Sequence of chain 1.A:
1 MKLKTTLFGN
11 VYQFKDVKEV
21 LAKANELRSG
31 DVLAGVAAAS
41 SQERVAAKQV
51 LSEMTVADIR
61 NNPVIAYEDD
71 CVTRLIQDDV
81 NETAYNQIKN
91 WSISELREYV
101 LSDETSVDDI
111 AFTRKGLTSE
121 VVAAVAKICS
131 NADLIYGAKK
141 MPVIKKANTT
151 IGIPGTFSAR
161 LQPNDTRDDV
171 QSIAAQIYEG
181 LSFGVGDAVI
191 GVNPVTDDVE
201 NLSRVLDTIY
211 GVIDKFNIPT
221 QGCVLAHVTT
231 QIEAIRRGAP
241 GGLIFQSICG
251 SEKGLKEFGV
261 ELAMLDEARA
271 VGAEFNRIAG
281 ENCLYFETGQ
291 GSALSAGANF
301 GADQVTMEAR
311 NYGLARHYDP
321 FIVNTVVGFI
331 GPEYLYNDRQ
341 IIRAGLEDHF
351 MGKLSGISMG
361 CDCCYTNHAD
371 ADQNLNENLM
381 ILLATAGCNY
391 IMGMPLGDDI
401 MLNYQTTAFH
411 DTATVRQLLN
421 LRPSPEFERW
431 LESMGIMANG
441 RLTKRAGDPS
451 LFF

A protein and the small-molecule ligand that binds it are described below.
Small molecule (SMILES): C[C@H](N)CO

Binding-site contacts:
Ligand atom N contacts residue GLN162 of chain 1.A at 2.8 Å (h-bond).
Ligand atom C3 contacts residue VAL326 of chain 1.A at 3.5 Å (hydrophobic).
Ligand atom CA contacts residue ARG160 of chain 1.A at 4.0 Å.
Ligand atom N contacts residue TYR404 of chain 1.A at 3.6 Å (h-bond).
Ligand atom C contacts residue GLU287 of chain 1.A at 3.5 Å.
Ligand atom O contacts residue ASN193 of chain 1.A at 3.0 Å (h-bond).
Ligand atom C3 contacts residue GLN162 of chain 1.A at 4.3 Å.
Ligand atom C contacts residue LEU402 of chain 1.A at 3.9 Å (hydrophobic).
Ligand atom C3 contacts residue GLU287 of chain 1.A at 4.5 Å.
Ligand atom C contacts residue GLN162 of chain 1.A at 3.6 Å.
Ligand atom N contacts residue ASP362 of chain 1.A at 2.9 Å (salt-bridge).
Ligand atom CA contacts residue GLU287 of chain 1.A at 3.2 Å.
Ligand atom CA contacts residue VAL326 of chain 1.A at 4.1 Å (hydrophobic).
Ligand atom C3 contacts residue TYR404 of chain 1.A at 3.0 Å (hydrophobic).
Ligand atom N contacts residue GLU287 of chain 1.A at 3.0 Å (salt-bridge).
Ligand atom C contacts residue ARG160 of chain 1.A at 3.5 Å.
Ligand atom N contacts residue VAL326 of chain 1.A at 4.4 Å.
Ligand atom C3 contacts residue LEU402 of chain 1.A at 4.0 Å (hydrophobic).
Ligand atom CA contacts residue GLN162 of chain 1.A at 3.7 Å.
Ligand atom C3 contacts residue ASP362 of chain 1.A at 3.3 Å.
Ligand atom O contacts residue ARG160 of chain 1.A at 2.7 Å (salt-bridge).
Ligand atom CA contacts residue TYR404 of chain 1.A at 3.9 Å (hydrophobic).
Ligand atom N contacts residue MET392 of chain 1.A at 3.5 Å (h-bond).
Ligand atom C3 contacts residue PHE329 of chain 1.A at 3.3 Å (hydrophobic).
Ligand atom O contacts residue LEU225 of chain 1.A at 3.1 Å.
Ligand atom C contacts residue ASN193 of chain 1.A at 3.2 Å.
Ligand atom O contacts residue GLU287 of chain 1.A at 2.7 Å (salt-bridge).
Ligand atom N contacts residue ARG160 of chain 1.A at 3.5 Å (salt-bridge).
Ligand atom CA contacts residue ASP362 of chain 1.A at 3.6 Å.
Ligand atom C contacts residue LEU225 of chain 1.A at 4.5 Å (hydrophobic).
Ligand atom O contacts residue GLN162 of chain 1.A at 4.2 Å.